Sequence of chain 1.P:
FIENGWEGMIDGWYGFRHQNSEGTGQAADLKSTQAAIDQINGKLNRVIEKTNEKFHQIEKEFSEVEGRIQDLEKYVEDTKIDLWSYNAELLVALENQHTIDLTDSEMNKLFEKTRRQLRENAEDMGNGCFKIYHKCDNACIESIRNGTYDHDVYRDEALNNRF

Sequence of chain 1.O:
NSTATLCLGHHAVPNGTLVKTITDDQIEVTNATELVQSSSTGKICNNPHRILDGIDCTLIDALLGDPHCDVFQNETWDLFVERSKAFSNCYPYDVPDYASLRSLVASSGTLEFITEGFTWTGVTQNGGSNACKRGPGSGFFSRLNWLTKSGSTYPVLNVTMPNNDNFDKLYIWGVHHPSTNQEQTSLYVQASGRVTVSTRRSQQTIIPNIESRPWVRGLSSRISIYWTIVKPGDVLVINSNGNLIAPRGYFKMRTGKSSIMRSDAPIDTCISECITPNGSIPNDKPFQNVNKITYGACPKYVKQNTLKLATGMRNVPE

This protein binds this small molecule.
Small molecule (SMILES): CC(=O)N[C@@H]1[C@@H](O)[C@H](O)[C@@H](CO)O[C@H]1O

Binding-site contacts:
Ligand atom C1 contacts residue ASN291 of chain 1.O at 4.4 Å.
Ligand atom C8 contacts residue VAL290 of chain 1.O at 3.9 Å (hydrophobic).
Ligand atom C7 contacts residue ASN278 of chain 1.O at 3.0 Å.
Ligand atom O5 contacts residue ASN291 of chain 1.O at 4.3 Å.
Ligand atom O5 contacts residue ASN278 of chain 1.O at 2.4 Å (h-bond).
Ligand atom C3 contacts residue ASN278 of chain 1.O at 3.8 Å.
Ligand atom C5 contacts residue ASN278 of chain 1.O at 3.7 Å.
Ligand atom C1 contacts residue ASN278 of chain 1.O at 1.4 Å.
Ligand atom C4 contacts residue ASN278 of chain 1.O at 4.2 Å.
Ligand atom C1 contacts residue VAL290 of chain 1.O at 3.7 Å (hydrophobic).
Ligand atom C8 contacts residue ASN278 of chain 1.O at 4.3 Å.
Ligand atom C3 contacts residue VAL290 of chain 1.O at 4.2 Å (hydrophobic).
Ligand atom C2 contacts residue ASN278 of chain 1.O at 2.4 Å.
Ligand atom N2 contacts residue VAL290 of chain 1.O at 3.4 Å (h-bond).
Ligand atom C8 contacts residue SER38 of chain 1.O at 3.5 Å.
Ligand atom N2 contacts residue ASN278 of chain 1.O at 2.9 Å (h-bond).
Ligand atom O6 contacts residue ASN291 of chain 1.O at 4.1 Å.
Ligand atom O7 contacts residue ASN278 of chain 1.O at 2.8 Å (h-bond).
Ligand atom C5 contacts residue ASN291 of chain 1.O at 4.4 Å.
Ligand atom O6 contacts residue GLU67 of chain 1.P at 4.3 Å.
Ligand atom C2 contacts residue VAL290 of chain 1.O at 4.0 Å (hydrophobic).
Ligand atom C7 contacts residue VAL290 of chain 1.O at 4.2 Å (hydrophobic).